The protein below binds the small molecule below.
Small molecule (SMILES): OC[C@H]1O[C@H](O[C@H]2[C@H](O)[C@@H](O)[C@H](OCCCCCC3CCCCC3)O[C@@H]2CO)[C@H](O)[C@@H](O)[C@@H]1O

Binding-site contacts:
Ligand atom O33 contacts residue GLY77 of chain 1.A at 4.3 Å.
Ligand atom O21 contacts residue PHE76 of chain 1.A at 3.7 Å.
Ligand atom C3 contacts residue GLY69 of chain 1.A at 4.3 Å.
Ligand atom C11 contacts residue GLY69 of chain 1.A at 4.3 Å.
Ligand atom O21 contacts residue GLY77 of chain 1.A at 4.2 Å.
Ligand atom O22 contacts residue GLY77 of chain 1.A at 3.9 Å.
Ligand atom C29 contacts residue ARG78 of chain 1.A at 3.5 Å.
Ligand atom C29 contacts residue GLY77 of chain 1.A at 3.9 Å.
Ligand atom C10 contacts residue PHE72 of chain 1.A at 3.9 Å (hydrophobic).
Ligand atom C8 contacts residue PHE72 of chain 1.A at 4.1 Å (hydrophobic).
Ligand atom C17 contacts residue GLY77 of chain 1.A at 4.0 Å.
Ligand atom O23 contacts residue TRP73 of chain 1.A at 4.1 Å.
Ligand atom O33 contacts residue ARG78 of chain 1.A at 3.9 Å.
Ligand atom C1 contacts residue PHE72 of chain 1.A at 4.2 Å (hydrophobic).
Ligand atom C17 contacts residue PHE76 of chain 1.A at 4.1 Å (hydrophobic).
Ligand atom C4 contacts residue PHE72 of chain 1.A at 4.5 Å (hydrophobic).
Ligand atom C5 contacts residue GLY69 of chain 1.A at 4.1 Å.
Ligand atom C10 contacts residue PHE68 of chain 1.A at 4.2 Å (hydrophobic).
Ligand atom C7 contacts residue PHE72 of chain 1.A at 3.5 Å (hydrophobic).
Ligand atom C9 contacts residue PHE72 of chain 1.A at 4.5 Å (hydrophobic).
Ligand atom O34 contacts residue TRP73 of chain 1.A at 3.7 Å.
Ligand atom C15 contacts residue TRP73 of chain 1.A at 4.0 Å (hydrophobic).
Ligand atom O34 contacts residue GLY77 of chain 1.A at 3.9 Å.
Ligand atom O22 contacts residue PHE76 of chain 1.A at 3.0 Å.
Ligand atom O34 contacts residue ARG78 of chain 1.A at 3.2 Å (salt-bridge).
Ligand atom C1 contacts residue TRP73 of chain 1.A at 4.2 Å (hydrophobic).
Ligand atom C28 contacts residue GLY77 of chain 1.A at 4.4 Å.
Ligand atom C18 contacts residue PHE76 of chain 1.A at 4.2 Å (hydrophobic).
Ligand atom C28 contacts residue ARG78 of chain 1.A at 3.7 Å.

Sequence of chain 1.A:
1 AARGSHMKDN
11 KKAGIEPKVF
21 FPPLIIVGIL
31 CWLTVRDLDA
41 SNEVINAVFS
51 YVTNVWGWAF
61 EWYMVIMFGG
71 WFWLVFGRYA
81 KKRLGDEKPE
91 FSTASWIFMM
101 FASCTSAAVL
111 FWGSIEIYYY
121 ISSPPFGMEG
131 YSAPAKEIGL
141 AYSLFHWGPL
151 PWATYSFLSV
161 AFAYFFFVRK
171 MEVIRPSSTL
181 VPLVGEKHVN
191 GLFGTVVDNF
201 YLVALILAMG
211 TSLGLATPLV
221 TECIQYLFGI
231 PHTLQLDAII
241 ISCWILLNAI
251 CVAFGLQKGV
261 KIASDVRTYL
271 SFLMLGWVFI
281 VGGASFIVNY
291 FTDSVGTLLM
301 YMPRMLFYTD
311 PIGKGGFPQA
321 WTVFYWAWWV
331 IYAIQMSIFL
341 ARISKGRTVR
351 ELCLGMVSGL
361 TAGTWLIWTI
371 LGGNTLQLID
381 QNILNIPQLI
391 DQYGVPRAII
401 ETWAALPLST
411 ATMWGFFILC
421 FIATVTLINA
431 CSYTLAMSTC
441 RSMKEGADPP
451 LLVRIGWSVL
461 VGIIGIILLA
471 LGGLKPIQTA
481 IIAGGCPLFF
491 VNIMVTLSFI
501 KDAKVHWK